A protein and the small-molecule ligand that binds it are described below.
Small molecule (SMILES): CC(=O)N[C@@H]1[C@@H](O)[C@H](O)[C@@H](CO)O[C@H]1O

Binding-site contacts:
Ligand atom O6 contacts residue VAL209 of chain 1.D at 4.5 Å.
Ligand atom O5 contacts residue VAL209 of chain 1.D at 4.2 Å.
Ligand atom C7 contacts residue ASN206 of chain 1.D at 3.5 Å.
Ligand atom C6 contacts residue VAL209 of chain 1.D at 4.3 Å (hydrophobic).
Ligand atom C6 contacts residue FUC1 of chain 1.EA at 3.2 Å.
Ligand atom C2 contacts residue ASN206 of chain 1.D at 3.1 Å.
Ligand atom C6 contacts residue ASN206 of chain 1.D at 4.5 Å.
Ligand atom C1 contacts residue ASN206 of chain 1.D at 2.7 Å.
Ligand atom N2 contacts residue ASN206 of chain 1.D at 3.5 Å (h-bond).
Ligand atom C1 contacts residue SER208 of chain 1.D at 4.1 Å.
Ligand atom C5 contacts residue SER208 of chain 1.D at 4.0 Å.
Ligand atom O5 contacts residue ASN206 of chain 1.D at 2.5 Å (h-bond).
Ligand atom C3 contacts residue ASN206 of chain 1.D at 4.4 Å.
Ligand atom O5 contacts residue SER208 of chain 1.D at 4.0 Å.
Ligand atom C6 contacts residue SER208 of chain 1.D at 4.1 Å.
Ligand atom O6 contacts residue FUC1 of chain 1.EA at 2.7 Å (h-bond).
Ligand atom O7 contacts residue ASN206 of chain 1.D at 3.1 Å (h-bond).
Ligand atom C5 contacts residue ASN206 of chain 1.D at 3.9 Å.
Ligand atom O6 contacts residue ASN206 of chain 1.D at 4.4 Å.

Sequence of chain 1.D:
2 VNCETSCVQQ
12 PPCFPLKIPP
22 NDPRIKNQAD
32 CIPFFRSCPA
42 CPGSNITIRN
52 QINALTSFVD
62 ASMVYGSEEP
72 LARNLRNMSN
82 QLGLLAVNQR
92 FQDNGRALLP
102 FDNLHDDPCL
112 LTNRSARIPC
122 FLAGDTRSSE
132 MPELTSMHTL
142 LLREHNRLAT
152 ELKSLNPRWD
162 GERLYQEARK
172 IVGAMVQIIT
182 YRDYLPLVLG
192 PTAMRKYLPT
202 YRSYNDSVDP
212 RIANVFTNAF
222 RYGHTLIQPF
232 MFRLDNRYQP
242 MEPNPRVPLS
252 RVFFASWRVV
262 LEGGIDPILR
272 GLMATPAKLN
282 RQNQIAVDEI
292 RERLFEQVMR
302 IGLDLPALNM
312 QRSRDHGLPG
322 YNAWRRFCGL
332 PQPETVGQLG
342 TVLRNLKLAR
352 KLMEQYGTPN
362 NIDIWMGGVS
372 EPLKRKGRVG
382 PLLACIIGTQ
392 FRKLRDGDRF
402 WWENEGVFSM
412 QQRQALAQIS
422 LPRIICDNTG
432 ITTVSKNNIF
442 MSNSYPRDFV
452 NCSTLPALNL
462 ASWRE